Sequence of chain 3.A:
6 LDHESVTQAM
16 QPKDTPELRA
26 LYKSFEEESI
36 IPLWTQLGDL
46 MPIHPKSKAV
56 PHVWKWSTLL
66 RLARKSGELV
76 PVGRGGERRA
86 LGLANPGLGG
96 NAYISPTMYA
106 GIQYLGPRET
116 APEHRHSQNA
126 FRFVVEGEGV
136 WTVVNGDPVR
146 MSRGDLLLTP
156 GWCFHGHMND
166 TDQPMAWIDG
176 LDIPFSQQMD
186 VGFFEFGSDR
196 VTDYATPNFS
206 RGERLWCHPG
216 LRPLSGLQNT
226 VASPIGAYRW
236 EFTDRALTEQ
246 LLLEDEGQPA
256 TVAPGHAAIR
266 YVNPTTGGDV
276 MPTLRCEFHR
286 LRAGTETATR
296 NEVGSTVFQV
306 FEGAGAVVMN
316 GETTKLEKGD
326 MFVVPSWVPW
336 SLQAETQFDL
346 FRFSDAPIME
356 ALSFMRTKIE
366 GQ

The small molecule below binds the protein below.
Small molecule (SMILES): O=C(O)c1cc(O)ccc1O

Binding-site contacts:
Ligand atom OAB contacts residue HIS119 of chain 3.A at 3.5 Å (h-bond).
Ligand atom CAK contacts residue ASP174 of chain 3.A at 3.4 Å.
Ligand atom OAD contacts residue HIS160 of chain 3.A at 3.8 Å.
Ligand atom OAD contacts residue FE1 of chain 3.B at 1.6 Å.
Ligand atom OAA contacts residue GLN108 of chain 3.A at 3.3 Å (h-bond).
Ligand atom CAG contacts residue ARG83 of chain 3.A at 3.8 Å.
Ligand atom OAA contacts residue ARG83 of chain 3.A at 3.4 Å (salt-bridge).
Ligand atom CAI contacts residue ASP174 of chain 3.A at 2.6 Å.
Ligand atom CAH contacts residue FE1 of chain 3.B at 3.2 Å.
Ligand atom OAB contacts residue ARG83 of chain 3.A at 3.0 Å (salt-bridge).
Ligand atom CAE contacts residue ASP174 of chain 3.A at 3.9 Å.
Ligand atom OAB contacts residue HIS162 of chain 3.A at 3.9 Å.
Ligand atom OAC contacts residue ASP174 of chain 3.A at 2.5 Å (salt-bridge).
Ligand atom CAK contacts residue ARG83 of chain 3.A at 3.8 Å.
Ligand atom CAH contacts residue ASP174 of chain 3.A at 4.0 Å.
Ligand atom OAA contacts residue HIS162 of chain 3.A at 3.0 Å (h-bond).
Ligand atom OAA contacts residue ASP174 of chain 3.A at 3.6 Å (salt-bridge).
Ligand atom CAJ contacts residue FE1 of chain 3.B at 2.9 Å.
Ligand atom CAF contacts residue LEU176 of chain 3.A at 3.7 Å (hydrophobic).
Ligand atom CAH contacts residue HIS162 of chain 3.A at 3.9 Å.
Ligand atom CAH contacts residue ARG83 of chain 3.A at 3.3 Å.
Ligand atom OAA contacts residue ARG127 of chain 3.A at 3.4 Å (salt-bridge).
Ligand atom OAD contacts residue MET46 of chain 4.A at 3.9 Å.
Ligand atom CAE contacts residue ILE178 of chain 3.A at 3.9 Å (hydrophobic).
Ligand atom CAG contacts residue GLN108 of chain 3.A at 3.7 Å.
Ligand atom OAC contacts residue ALA85 of chain 3.A at 3.9 Å.
Ligand atom OAB contacts residue HIS160 of chain 3.A at 3.2 Å (h-bond).
Ligand atom CAK contacts residue FE1 of chain 3.B at 3.5 Å.
Ligand atom OAC contacts residue TYR104 of chain 3.A at 3.1 Å (h-bond).
Ligand atom OAD contacts residue HIS121 of chain 3.A at 2.8 Å (h-bond).
Ligand atom OAB contacts residue ARG127 of chain 3.A at 3.9 Å.
Ligand atom CAE contacts residue LEU176 of chain 3.A at 3.7 Å (hydrophobic).
Ligand atom OAB contacts residue FE1 of chain 3.B at 2.3 Å.
Ligand atom CAG contacts residue ASP174 of chain 3.A at 2.2 Å.
Ligand atom CAG contacts residue ARG127 of chain 3.A at 3.8 Å.
Ligand atom CAK contacts residue ARG127 of chain 3.A at 3.5 Å.
Ligand atom CAH contacts residue ARG127 of chain 3.A at 3.4 Å.
Ligand atom CAF contacts residue MET46 of chain 4.A at 3.7 Å (hydrophobic).
Ligand atom OAD contacts residue HIS119 of chain 3.A at 3.1 Å (h-bond).
Ligand atom CAI contacts residue LEU176 of chain 3.A at 3.9 Å (hydrophobic).

Sequence of chain 4.A:
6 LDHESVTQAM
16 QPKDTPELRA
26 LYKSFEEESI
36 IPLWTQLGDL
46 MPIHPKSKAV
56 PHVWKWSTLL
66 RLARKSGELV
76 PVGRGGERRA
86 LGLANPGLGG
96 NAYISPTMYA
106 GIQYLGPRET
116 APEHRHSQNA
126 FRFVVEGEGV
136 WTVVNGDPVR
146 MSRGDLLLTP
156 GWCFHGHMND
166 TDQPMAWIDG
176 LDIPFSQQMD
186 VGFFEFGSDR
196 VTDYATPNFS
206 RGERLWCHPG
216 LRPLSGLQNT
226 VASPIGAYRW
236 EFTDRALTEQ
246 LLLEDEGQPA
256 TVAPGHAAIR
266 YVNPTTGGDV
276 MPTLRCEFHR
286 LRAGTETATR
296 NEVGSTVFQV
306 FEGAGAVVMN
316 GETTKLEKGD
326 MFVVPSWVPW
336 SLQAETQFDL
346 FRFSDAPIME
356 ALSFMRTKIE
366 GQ